This protein binds this small molecule.
Small molecule (SMILES): O=S(=O)(CCO)c1ccc(-c2ccc(C3CCCC3)c([C@H]3C[C@H]3c3ccccn3)c2)cc1

Sequence of chain 1.A:
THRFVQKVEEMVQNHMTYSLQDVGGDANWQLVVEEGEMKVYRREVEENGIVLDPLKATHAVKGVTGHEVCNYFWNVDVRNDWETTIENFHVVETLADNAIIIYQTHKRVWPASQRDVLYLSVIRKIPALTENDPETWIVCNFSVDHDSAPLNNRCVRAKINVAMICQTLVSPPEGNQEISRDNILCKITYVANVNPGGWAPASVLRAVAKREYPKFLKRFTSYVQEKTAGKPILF

Binding-site contacts:
Ligand atom C13 contacts residue TYR121 of chain 1.A at 3.8 Å (hydrophobic).
Ligand atom C13 contacts residue GLN106 of chain 1.A at 4.0 Å.
Ligand atom C10 contacts residue HIS108 of chain 1.A at 3.8 Å.
Ligand atom C14 contacts residue TRP84 of chain 1.A at 4.0 Å (hydrophobic).
Ligand atom C15 contacts residue TYR192 of chain 1.A at 4.1 Å (hydrophobic).
Ligand atom C24 contacts residue TYR215 of chain 1.A at 4.0 Å (hydrophobic).
Ligand atom C6 contacts residue VAL196 of chain 1.A at 4.0 Å (hydrophobic).
Ligand atom C5 contacts residue LEU207 of chain 1.A at 3.9 Å (hydrophobic).
Ligand atom C26 contacts residue THR87 of chain 1.A at 3.5 Å.
Ligand atom C12 contacts residue TYR192 of chain 1.A at 3.5 Å (hydrophobic).
Ligand atom O3 contacts residue TYR192 of chain 1.A at 2.7 Å (h-bond).
Ligand atom S1 contacts residue PHE75 of chain 1.A at 4.0 Å.
Ligand atom C18 contacts residue TYR215 of chain 1.A at 3.8 Å (hydrophobic).
Ligand atom S1 contacts residue TYR192 of chain 1.A at 4.0 Å.
Ligand atom C4 contacts residue ARG117 of chain 1.A at 4.1 Å.
Ligand atom C13 contacts residue GLU85 of chain 1.A at 3.4 Å.
Ligand atom C25 contacts residue THR87 of chain 1.A at 3.8 Å.
Ligand atom C27 contacts residue TYR215 of chain 1.A at 4.0 Å (hydrophobic).
Ligand atom C14 contacts residue PHE75 of chain 1.A at 3.8 Å (hydrophobic).
Ligand atom C23 contacts residue GLU214 of chain 1.A at 3.7 Å.
Ligand atom C19 contacts residue TYR215 of chain 1.A at 4.1 Å (hydrophobic).
Ligand atom O2 contacts residue VAL164 of chain 1.A at 3.7 Å.
Ligand atom O1 contacts residue GLN106 of chain 1.A at 3.0 Å (h-bond).
Ligand atom C14 contacts residue GLU85 of chain 1.A at 4.0 Å.
Ligand atom C16 contacts residue ILE162 of chain 1.A at 3.9 Å (hydrophobic).
Ligand atom O3 contacts residue PHE75 of chain 1.A at 3.5 Å.
Ligand atom C8 contacts residue HIS108 of chain 1.A at 3.6 Å.
Ligand atom C21 contacts residue VAL210 of chain 1.A at 3.7 Å (hydrophobic).
Ligand atom C5 contacts residue ARG117 of chain 1.A at 3.8 Å.
Ligand atom C5 contacts residue PRO198 of chain 1.A at 3.8 Å (hydrophobic).
Ligand atom O1 contacts residue GLU85 of chain 1.A at 3.0 Å (salt-bridge).
Ligand atom C24 contacts residue GLU214 of chain 1.A at 3.7 Å.
Ligand atom C4 contacts residue LEU207 of chain 1.A at 3.9 Å (hydrophobic).
Ligand atom O2 contacts residue ASN143 of chain 1.A at 3.0 Å (h-bond).
Ligand atom C18 contacts residue VAL196 of chain 1.A at 4.1 Å (hydrophobic).
Ligand atom C17 contacts residue HIS108 of chain 1.A at 4.1 Å.
Ligand atom C23 contacts residue TYR215 of chain 1.A at 3.5 Å (hydrophobic).
Ligand atom C9 contacts residue HIS108 of chain 1.A at 4.0 Å.
Ligand atom O3 contacts residue VAL164 of chain 1.A at 3.6 Å.
Ligand atom C2 contacts residue VAL196 of chain 1.A at 4.0 Å (hydrophobic).